Sequence of chain 1.A:
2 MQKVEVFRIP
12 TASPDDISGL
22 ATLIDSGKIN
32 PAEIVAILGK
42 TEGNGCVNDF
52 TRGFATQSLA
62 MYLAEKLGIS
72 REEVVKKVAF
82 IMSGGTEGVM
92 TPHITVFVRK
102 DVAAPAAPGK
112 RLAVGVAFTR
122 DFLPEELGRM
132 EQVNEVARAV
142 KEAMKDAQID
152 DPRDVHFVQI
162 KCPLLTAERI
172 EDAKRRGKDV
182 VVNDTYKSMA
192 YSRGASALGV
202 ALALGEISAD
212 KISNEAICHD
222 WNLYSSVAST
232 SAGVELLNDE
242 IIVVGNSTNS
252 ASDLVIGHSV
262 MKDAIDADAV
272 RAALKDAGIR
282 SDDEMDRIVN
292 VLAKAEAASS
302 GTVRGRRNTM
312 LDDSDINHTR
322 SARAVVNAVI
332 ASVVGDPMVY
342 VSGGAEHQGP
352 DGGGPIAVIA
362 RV

Binding-site contacts:
Ligand atom O3 contacts residue ILE317 of chain 1.C at 4.3 Å.
Ligand atom O1 contacts residue GLU88 of chain 1.C at 3.9 Å.
Ligand atom C1 contacts residue ALA325 of chain 1.A at 3.9 Å (hydrophobic).
Ligand atom C2 contacts residue GLY89 of chain 1.A at 4.4 Å.
Ligand atom O3 contacts residue GLY89 of chain 1.A at 3.0 Å (h-bond).
Ligand atom O1 contacts residue ALA325 of chain 1.C at 4.2 Å.
Ligand atom C1 contacts residue ALA325 of chain 1.C at 3.7 Å (hydrophobic).
Ligand atom C2 contacts residue ALA325 of chain 1.A at 3.7 Å (hydrophobic).
Ligand atom C3 contacts residue GLY89 of chain 1.A at 4.1 Å.
Ligand atom C3 contacts residue ILE317 of chain 1.C at 3.7 Å (hydrophobic).
Ligand atom C2 contacts residue ARG321 of chain 1.A at 4.2 Å.
Ligand atom C1 contacts residue SER322 of chain 1.A at 4.3 Å.
Ligand atom O1 contacts residue ILE317 of chain 1.C at 4.4 Å.
Ligand atom O1 contacts residue SER322 of chain 1.C at 4.5 Å.
Ligand atom C2 contacts residue SER322 of chain 1.C at 4.4 Å.
Ligand atom C2 contacts residue ILE317 of chain 1.C at 4.2 Å (hydrophobic).
Ligand atom O1 contacts residue ILE317 of chain 1.A at 4.0 Å.
Ligand atom O1 contacts residue ARG321 of chain 1.C at 4.1 Å.
Ligand atom C3 contacts residue GLU88 of chain 1.A at 4.0 Å.
Ligand atom C3 contacts residue SER322 of chain 1.C at 3.0 Å.
Ligand atom O3 contacts residue SER322 of chain 1.C at 2.8 Å (h-bond).
Ligand atom C2 contacts residue GLU88 of chain 1.A at 3.7 Å.
Ligand atom O3 contacts residue GLU88 of chain 1.A at 3.3 Å.

A protein and the small-molecule ligand that binds it are described below.
Small molecule (SMILES): OCCCO

Sequence of chain 1.C:
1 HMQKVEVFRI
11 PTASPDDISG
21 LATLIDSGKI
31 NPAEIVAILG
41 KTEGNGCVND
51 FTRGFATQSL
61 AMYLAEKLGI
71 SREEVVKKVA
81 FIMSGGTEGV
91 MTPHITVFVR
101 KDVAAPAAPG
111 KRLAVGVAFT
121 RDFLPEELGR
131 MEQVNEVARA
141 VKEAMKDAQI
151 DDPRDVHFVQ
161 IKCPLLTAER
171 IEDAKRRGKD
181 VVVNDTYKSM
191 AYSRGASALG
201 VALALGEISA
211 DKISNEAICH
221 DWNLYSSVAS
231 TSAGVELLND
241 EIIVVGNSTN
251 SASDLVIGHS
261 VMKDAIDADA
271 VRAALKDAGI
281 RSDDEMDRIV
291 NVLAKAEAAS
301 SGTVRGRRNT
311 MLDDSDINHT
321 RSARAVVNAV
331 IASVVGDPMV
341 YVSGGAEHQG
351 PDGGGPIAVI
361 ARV